A protein and the small-molecule ligand that binds it are described below.
Small molecule (SMILES): N[C@@H](CCC(=O)O)C(=O)O

Binding-site contacts:
Ligand atom OXT contacts residue LEU295 of chain 1.D at 4.5 Å.
Ligand atom CA contacts residue ALA287 of chain 1.D at 4.4 Å (hydrophobic).
Ligand atom CG contacts residue ALA284 of chain 1.D at 4.4 Å (hydrophobic).
Ligand atom OXT contacts residue LEU296 of chain 1.D at 4.0 Å.
Ligand atom C contacts residue ALA284 of chain 1.D at 3.8 Å (hydrophobic).
Ligand atom CA contacts residue GLY283 of chain 1.D at 4.5 Å.
Ligand atom CB contacts residue ALA284 of chain 1.D at 3.7 Å (hydrophobic).
Ligand atom C contacts residue ALA287 of chain 1.D at 4.3 Å (hydrophobic).
Ligand atom O contacts residue LEU295 of chain 1.D at 4.4 Å.
Ligand atom O contacts residue LEU296 of chain 1.D at 3.7 Å.
Ligand atom OE1 contacts residue ALA284 of chain 1.D at 4.4 Å.
Ligand atom OXT contacts residue ALA284 of chain 1.D at 4.2 Å.
Ligand atom N contacts residue ARG291 of chain 1.D at 3.9 Å.
Ligand atom OXT contacts residue SER294 of chain 1.D at 3.4 Å (h-bond).
Ligand atom N contacts residue ALA287 of chain 1.D at 3.5 Å.
Ligand atom C contacts residue LEU296 of chain 1.D at 4.3 Å (hydrophobic).
Ligand atom OE2 contacts residue ASP281 of chain 1.D at 3.6 Å (salt-bridge).
Ligand atom CD contacts residue ASP281 of chain 1.D at 3.6 Å.
Ligand atom N contacts residue GLY283 of chain 1.D at 4.1 Å.
Ligand atom OE1 contacts residue GLY283 of chain 1.D at 3.7 Å.
Ligand atom CG contacts residue ASP281 of chain 1.D at 4.0 Å.
Ligand atom OXT contacts residue ALA287 of chain 1.D at 3.6 Å.
Ligand atom CA contacts residue ALA284 of chain 1.D at 4.3 Å (hydrophobic).
Ligand atom O contacts residue ALA284 of chain 1.D at 3.4 Å.
Ligand atom CG contacts residue GLY299 of chain 1.D at 4.2 Å.
Ligand atom CB contacts residue GLY283 of chain 1.D at 3.7 Å.
Ligand atom OE1 contacts residue ASP281 of chain 1.D at 3.8 Å.
Ligand atom O contacts residue GLY299 of chain 1.D at 3.9 Å.

Sequence of chain 1.D:
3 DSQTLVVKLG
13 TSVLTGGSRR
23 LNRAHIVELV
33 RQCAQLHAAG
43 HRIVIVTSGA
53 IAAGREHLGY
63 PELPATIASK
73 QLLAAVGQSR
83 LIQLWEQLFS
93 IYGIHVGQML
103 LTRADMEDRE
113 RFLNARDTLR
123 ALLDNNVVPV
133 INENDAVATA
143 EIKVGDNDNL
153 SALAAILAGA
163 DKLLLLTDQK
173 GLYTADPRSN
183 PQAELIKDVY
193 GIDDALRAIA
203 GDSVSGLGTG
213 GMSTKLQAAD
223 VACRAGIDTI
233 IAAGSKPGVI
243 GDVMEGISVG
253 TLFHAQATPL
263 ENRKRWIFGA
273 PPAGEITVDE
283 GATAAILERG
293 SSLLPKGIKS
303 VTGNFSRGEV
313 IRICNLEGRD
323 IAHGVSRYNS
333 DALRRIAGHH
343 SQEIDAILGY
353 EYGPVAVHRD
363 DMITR